Sequence of chain 1.A:
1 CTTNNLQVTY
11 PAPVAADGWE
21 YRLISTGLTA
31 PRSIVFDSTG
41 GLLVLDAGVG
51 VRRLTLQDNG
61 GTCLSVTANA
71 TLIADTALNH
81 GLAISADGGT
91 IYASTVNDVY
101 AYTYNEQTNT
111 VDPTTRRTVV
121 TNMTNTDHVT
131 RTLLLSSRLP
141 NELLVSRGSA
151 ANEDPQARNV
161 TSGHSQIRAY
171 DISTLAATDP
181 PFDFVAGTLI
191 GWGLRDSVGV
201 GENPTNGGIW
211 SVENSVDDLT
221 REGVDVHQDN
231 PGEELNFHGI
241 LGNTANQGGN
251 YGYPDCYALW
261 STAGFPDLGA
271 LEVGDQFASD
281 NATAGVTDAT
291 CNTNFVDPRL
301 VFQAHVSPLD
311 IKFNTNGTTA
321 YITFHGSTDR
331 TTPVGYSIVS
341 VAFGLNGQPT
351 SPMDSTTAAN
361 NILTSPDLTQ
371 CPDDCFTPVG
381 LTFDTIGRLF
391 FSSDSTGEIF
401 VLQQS

Binding-site contacts:
Ligand atom C1 contacts residue THR318 of chain 1.A at 3.9 Å.
Ligand atom C6 contacts residue ASN314 of chain 1.A at 3.9 Å.
Ligand atom O6 contacts residue ASN316 of chain 1.A at 4.1 Å.
Ligand atom C4 contacts residue ASN316 of chain 1.A at 3.8 Å.
Ligand atom C6 contacts residue ASN316 of chain 1.A at 4.1 Å.
Ligand atom C3 contacts residue ASN316 of chain 1.A at 3.5 Å.
Ligand atom O7 contacts residue ASN316 of chain 1.A at 3.0 Å (h-bond).
Ligand atom C7 contacts residue ASN316 of chain 1.A at 3.0 Å.
Ligand atom O5 contacts residue ASN314 of chain 1.A at 4.0 Å.
Ligand atom N2 contacts residue THR318 of chain 1.A at 4.5 Å.
Ligand atom N2 contacts residue ASN316 of chain 1.A at 2.9 Å (h-bond).
Ligand atom O5 contacts residue THR318 of chain 1.A at 4.1 Å.
Ligand atom C8 contacts residue ASN316 of chain 1.A at 4.0 Å.
Ligand atom C1 contacts residue ASN316 of chain 1.A at 1.1 Å.
Ligand atom C5 contacts residue THR318 of chain 1.A at 4.0 Å.
Ligand atom C2 contacts residue ASN316 of chain 1.A at 2.3 Å.
Ligand atom C5 contacts residue ASN316 of chain 1.A at 3.1 Å.
Ligand atom C5 contacts residue ASN314 of chain 1.A at 3.8 Å.
Ligand atom O5 contacts residue ASN316 of chain 1.A at 1.8 Å (h-bond).
Ligand atom C8 contacts residue THR318 of chain 1.A at 4.2 Å.

A protein and the small-molecule ligand that binds it are described below.
Small molecule (SMILES): CC(=O)N[C@@H]1[C@@H](O)[C@H](O)[C@@H](CO)O[C@H]1O